Sequence of chain 1.B:
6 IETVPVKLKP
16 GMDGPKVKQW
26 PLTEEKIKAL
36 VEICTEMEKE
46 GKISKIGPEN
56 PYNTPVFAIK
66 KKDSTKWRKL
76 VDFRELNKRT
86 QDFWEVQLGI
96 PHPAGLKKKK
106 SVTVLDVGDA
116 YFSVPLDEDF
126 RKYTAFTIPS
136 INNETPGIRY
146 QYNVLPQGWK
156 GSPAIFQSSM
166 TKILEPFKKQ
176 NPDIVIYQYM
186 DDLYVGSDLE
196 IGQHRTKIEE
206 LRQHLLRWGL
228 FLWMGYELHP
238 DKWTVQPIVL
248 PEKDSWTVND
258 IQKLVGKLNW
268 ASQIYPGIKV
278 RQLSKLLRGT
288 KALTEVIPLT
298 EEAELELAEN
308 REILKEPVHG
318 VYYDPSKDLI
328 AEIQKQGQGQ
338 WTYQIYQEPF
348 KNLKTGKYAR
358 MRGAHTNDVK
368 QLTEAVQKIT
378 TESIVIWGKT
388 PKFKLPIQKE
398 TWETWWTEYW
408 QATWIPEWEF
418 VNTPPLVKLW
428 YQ

Binding-site contacts:
Ligand atom C9 contacts residue PRO26 of chain 1.B at 4.2 Å (hydrophobic).
Ligand atom C2 contacts residue TRP25 of chain 1.B at 3.7 Å (hydrophobic).
Ligand atom C8 contacts residue DMS1 of chain 1.K at 3.6 Å.
Ligand atom C11 contacts residue THR401 of chain 1.B at 3.6 Å.
Ligand atom C5 contacts residue GLU400 of chain 1.B at 3.4 Å.
Ligand atom O15 contacts residue TRP403 of chain 1.B at 3.2 Å (h-bond).
Ligand atom C5 contacts residue TRP403 of chain 1.B at 3.4 Å (hydrophobic).
Ligand atom F12 contacts residue THR378 of chain 1.A at 4.2 Å.
Ligand atom C10 contacts residue THR401 of chain 1.B at 3.8 Å.
Ligand atom C7 contacts residue TRP25 of chain 1.B at 3.8 Å (hydrophobic).
Ligand atom C11 contacts residue GLU400 of chain 1.B at 3.2 Å.
Ligand atom C7 contacts residue PRO26 of chain 1.B at 3.4 Å (hydrophobic).
Ligand atom O15 contacts residue GLU400 of chain 1.B at 3.8 Å.
Ligand atom C1 contacts residue TRP403 of chain 1.B at 4.0 Å (hydrophobic).
Ligand atom F12 contacts residue ILE382 of chain 1.A at 3.3 Å.
Ligand atom C1 contacts residue GLU400 of chain 1.B at 3.6 Å.
Ligand atom N4 contacts residue GLU400 of chain 1.B at 2.8 Å (salt-bridge).
Ligand atom C7 contacts residue GLU400 of chain 1.B at 4.0 Å.
Ligand atom C10 contacts residue GLU400 of chain 1.B at 4.2 Å.
Ligand atom F12 contacts residue PRO26 of chain 1.B at 4.2 Å.
Ligand atom C9 contacts residue THR379 of chain 1.A at 3.8 Å.
Ligand atom C13 contacts residue GLU400 of chain 1.B at 4.0 Å.
Ligand atom C5 contacts residue THR404 of chain 1.B at 3.8 Å.
Ligand atom C2 contacts residue GLU400 of chain 1.B at 3.3 Å.
Ligand atom N3 contacts residue TRP25 of chain 1.B at 3.7 Å.
Ligand atom C13 contacts residue TRP25 of chain 1.B at 3.9 Å (hydrophobic).
Ligand atom C8 contacts residue PRO26 of chain 1.B at 3.2 Å (hydrophobic).
Ligand atom C10 contacts residue THR379 of chain 1.A at 3.2 Å.
Ligand atom C6 contacts residue TRP25 of chain 1.B at 4.2 Å (hydrophobic).
Ligand atom F12 contacts residue DMS1 of chain 1.K at 4.0 Å.
Ligand atom C14 contacts residue TRP25 of chain 1.B at 3.6 Å (hydrophobic).
Ligand atom C5 contacts residue TRP25 of chain 1.B at 3.5 Å (hydrophobic).
Ligand atom C14 contacts residue TRP403 of chain 1.B at 4.1 Å (hydrophobic).
Ligand atom F12 contacts residue THR379 of chain 1.A at 3.2 Å.
Ligand atom N4 contacts residue TRP25 of chain 1.B at 3.6 Å.
Ligand atom C11 contacts residue THR379 of chain 1.A at 4.2 Å.
Ligand atom C6 contacts residue GLU400 of chain 1.B at 3.1 Å.
Ligand atom N4 contacts residue THR404 of chain 1.B at 3.9 Å.
Ligand atom N3 contacts residue GLU400 of chain 1.B at 2.8 Å (salt-bridge).
Ligand atom C1 contacts residue TRP25 of chain 1.B at 3.7 Å (hydrophobic).

Sequence of chain 1.A:
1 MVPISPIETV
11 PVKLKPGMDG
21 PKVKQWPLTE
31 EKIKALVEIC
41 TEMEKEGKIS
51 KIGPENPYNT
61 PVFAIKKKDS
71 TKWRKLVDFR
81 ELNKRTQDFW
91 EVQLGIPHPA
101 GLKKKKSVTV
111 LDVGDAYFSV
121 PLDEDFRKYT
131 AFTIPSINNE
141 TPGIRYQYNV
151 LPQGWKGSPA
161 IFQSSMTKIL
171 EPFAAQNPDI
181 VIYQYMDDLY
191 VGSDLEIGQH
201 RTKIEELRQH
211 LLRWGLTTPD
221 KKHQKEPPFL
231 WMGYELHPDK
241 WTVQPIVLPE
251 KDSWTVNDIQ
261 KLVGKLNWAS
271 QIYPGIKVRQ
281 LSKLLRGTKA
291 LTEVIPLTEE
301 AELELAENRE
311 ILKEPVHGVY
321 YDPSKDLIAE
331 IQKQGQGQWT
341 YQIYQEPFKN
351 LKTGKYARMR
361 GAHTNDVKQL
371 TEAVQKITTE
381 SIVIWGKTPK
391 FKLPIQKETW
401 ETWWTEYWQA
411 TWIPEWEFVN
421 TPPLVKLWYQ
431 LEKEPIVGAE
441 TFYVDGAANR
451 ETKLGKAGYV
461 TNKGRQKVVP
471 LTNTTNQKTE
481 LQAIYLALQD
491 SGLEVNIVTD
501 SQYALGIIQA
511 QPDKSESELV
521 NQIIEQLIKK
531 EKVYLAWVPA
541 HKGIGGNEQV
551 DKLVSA

The small molecule below binds the protein below.
Small molecule (SMILES): Cc1c(CO)cnn1-c1ccc(F)cc1